Binding-site contacts:
Ligand atom C1 contacts residue ASN67 of chain 37.A at 1.4 Å.
Ligand atom C3 contacts residue ASN67 of chain 37.A at 3.8 Å.
Ligand atom O7 contacts residue MET118 of chain 37.A at 3.5 Å.
Ligand atom C7 contacts residue ASN67 of chain 37.A at 3.2 Å.
Ligand atom N2 contacts residue ASN67 of chain 37.A at 2.9 Å (h-bond).
Ligand atom C8 contacts residue PHE90 of chain 37.A at 4.0 Å (hydrophobic).
Ligand atom C8 contacts residue MET118 of chain 37.A at 3.8 Å (hydrophobic).
Ligand atom C8 contacts residue ASN67 of chain 37.A at 4.0 Å.
Ligand atom C2 contacts residue ASN67 of chain 37.A at 2.5 Å.
Ligand atom O5 contacts residue ASN67 of chain 37.A at 2.4 Å (h-bond).
Ligand atom C7 contacts residue MET118 of chain 37.A at 4.0 Å (hydrophobic).
Ligand atom C5 contacts residue ASN67 of chain 37.A at 3.7 Å.
Ligand atom O7 contacts residue ASN67 of chain 37.A at 3.0 Å (h-bond).
Ligand atom C4 contacts residue ASN67 of chain 37.A at 4.2 Å.

The protein below binds the small molecule below.
Small molecule (SMILES): CC(=O)N[C@@H]1[C@@H](O)[C@H](O)[C@@H](CO)O[C@H]1O

Sequence of chain 37.A:
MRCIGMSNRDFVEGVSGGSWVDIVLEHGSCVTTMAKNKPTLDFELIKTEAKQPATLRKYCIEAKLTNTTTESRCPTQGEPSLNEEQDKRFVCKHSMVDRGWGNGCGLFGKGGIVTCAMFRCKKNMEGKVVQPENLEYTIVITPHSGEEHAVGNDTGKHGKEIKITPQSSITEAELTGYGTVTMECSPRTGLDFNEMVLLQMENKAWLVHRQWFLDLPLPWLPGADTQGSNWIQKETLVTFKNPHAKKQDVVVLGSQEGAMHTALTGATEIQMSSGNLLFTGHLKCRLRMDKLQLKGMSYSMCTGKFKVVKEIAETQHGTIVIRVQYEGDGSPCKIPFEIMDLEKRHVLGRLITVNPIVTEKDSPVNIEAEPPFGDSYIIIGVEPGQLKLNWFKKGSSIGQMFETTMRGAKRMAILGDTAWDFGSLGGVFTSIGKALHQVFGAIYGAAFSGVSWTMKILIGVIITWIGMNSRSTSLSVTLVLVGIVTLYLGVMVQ